A small-molecule ligand and the protein it binds are described below.
Small molecule (SMILES): CC(=O)N[C@H]1[C@H](O[C@H]2[C@H](O)[C@@H](NC(C)=O)CO[C@@H]2CO)O[C@H](CO)[C@@H](O[C@@H]2O[C@H](CO)[C@@H](O)[C@H](O)[C@@H]2O)[C@@H]1O

Sequence of chain 1.S:
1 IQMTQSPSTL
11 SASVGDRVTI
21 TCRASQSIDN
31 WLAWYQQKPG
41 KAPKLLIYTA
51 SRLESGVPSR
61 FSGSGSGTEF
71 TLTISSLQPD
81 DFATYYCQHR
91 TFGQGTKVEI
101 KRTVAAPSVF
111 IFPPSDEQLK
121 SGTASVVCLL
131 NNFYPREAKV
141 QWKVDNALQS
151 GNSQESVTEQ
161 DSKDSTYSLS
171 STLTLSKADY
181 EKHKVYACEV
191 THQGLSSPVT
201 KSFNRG

Binding-site contacts:
Ligand atom N2 contacts residue ASN92 of chain 1.R at 2.9 Å (h-bond).
Ligand atom C7 contacts residue THR96 of chain 1.R at 4.4 Å.
Ligand atom C1 contacts residue ASN92 of chain 1.R at 1.4 Å.
Ligand atom C3 contacts residue ASN92 of chain 1.R at 3.8 Å.
Ligand atom C6 contacts residue SER94 of chain 1.R at 3.6 Å.
Ligand atom C4 contacts residue ASP29 of chain 1.S at 4.4 Å.
Ligand atom C8 contacts residue ASP29 of chain 1.S at 3.8 Å.
Ligand atom O6 contacts residue THR96 of chain 1.R at 3.3 Å (h-bond).
Ligand atom C5 contacts residue SER94 of chain 1.R at 3.7 Å.
Ligand atom C5 contacts residue ASN99 of chain 1.R at 4.1 Å.
Ligand atom C7 contacts residue ASN92 of chain 1.R at 3.4 Å.
Ligand atom O7 contacts residue ASP29 of chain 1.S at 2.8 Å (salt-bridge).
Ligand atom O3 contacts residue ASP29 of chain 1.S at 3.4 Å (salt-bridge).
Ligand atom O5 contacts residue ASN92 of chain 1.R at 2.3 Å (h-bond).
Ligand atom N2 contacts residue ASP29 of chain 1.S at 3.9 Å.
Ligand atom C6 contacts residue THR96 of chain 1.R at 3.7 Å.
Ligand atom O5 contacts residue ASN99 of chain 1.R at 2.9 Å (h-bond).
Ligand atom C7 contacts residue ASP29 of chain 1.S at 3.3 Å.
Ligand atom C4 contacts residue ASN92 of chain 1.R at 4.2 Å.
Ligand atom O7 contacts residue ASN92 of chain 1.R at 3.3 Å (h-bond).
Ligand atom C2 contacts residue ASN92 of chain 1.R at 2.5 Å.
Ligand atom C2 contacts residue ASP29 of chain 1.S at 4.1 Å.
Ligand atom O5 contacts residue SER94 of chain 1.R at 3.6 Å.
Ligand atom C1 contacts residue SER94 of chain 1.R at 4.1 Å.
Ligand atom C7 contacts residue LEU128 of chain 1.R at 4.3 Å (hydrophobic).
Ligand atom C5 contacts residue ASN92 of chain 1.R at 3.6 Å.
Ligand atom C2 contacts residue ASN99 of chain 1.R at 4.4 Å.
Ligand atom C8 contacts residue THR96 of chain 1.R at 3.3 Å.
Ligand atom C3 contacts residue ASP29 of chain 1.S at 3.4 Å.
Ligand atom C1 contacts residue ASN99 of chain 1.R at 3.5 Å.
Ligand atom O7 contacts residue LEU128 of chain 1.R at 3.4 Å.
Ligand atom O6 contacts residue ASN99 of chain 1.R at 3.8 Å.
Ligand atom C6 contacts residue ASN99 of chain 1.R at 4.2 Å.
Ligand atom O6 contacts residue SER27 of chain 1.S at 4.0 Å.
Ligand atom O4 contacts residue ASP29 of chain 1.S at 4.3 Å.

Sequence of chain 1.R:
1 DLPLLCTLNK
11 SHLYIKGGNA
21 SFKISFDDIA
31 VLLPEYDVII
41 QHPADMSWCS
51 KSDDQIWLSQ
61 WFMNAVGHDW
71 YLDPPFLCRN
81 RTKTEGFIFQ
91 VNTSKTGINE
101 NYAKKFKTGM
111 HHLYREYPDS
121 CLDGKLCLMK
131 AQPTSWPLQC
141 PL